A protein and the small-molecule ligand that binds it are described below.
Small molecule (SMILES): COc1c(C)c2c(c(O)c1C/C=C(\C)CCC(=O)O)C(=O)OC2

Binding-site contacts:
Ligand atom O2 contacts residue ILE178 of chain 2.A at 3.6 Å.
Ligand atom C7 contacts residue IMP1 of chain 2.C at 3.4 Å.
Ligand atom C1 contacts residue IMP1 of chain 2.C at 3.6 Å.
Ligand atom C2 contacts residue GLY268 of chain 2.A at 4.0 Å.
Ligand atom C7 contacts residue ASN156 of chain 2.A at 3.7 Å.
Ligand atom C8 contacts residue SER129 of chain 2.A at 4.0 Å.
Ligand atom C14 contacts residue IMP1 of chain 2.C at 3.7 Å.
Ligand atom C9 contacts residue GLY268 of chain 2.A at 3.9 Å.
Ligand atom C12 contacts residue SER128 of chain 2.A at 4.0 Å.
Ligand atom O1 contacts residue THR186 of chain 2.A at 2.8 Å (h-bond).
Ligand atom C15 contacts residue SER129 of chain 2.A at 3.6 Å.
Ligand atom O2 contacts residue GLY179 of chain 2.A at 3.4 Å (h-bond).
Ligand atom O1 contacts residue CYS184 of chain 2.A at 3.7 Å.
Ligand atom O6 contacts residue SER129 of chain 2.A at 3.0 Å (h-bond).
Ligand atom O4 contacts residue IMP1 of chain 2.C at 3.0 Å.
Ligand atom O4 contacts residue SER129 of chain 2.A at 3.9 Å.
Ligand atom O4 contacts residue THR186 of chain 2.A at 3.7 Å.
Ligand atom O1 contacts residue IMP1 of chain 2.C at 3.5 Å.
Ligand atom C10 contacts residue GLY177 of chain 2.A at 3.0 Å.
Ligand atom C8 contacts residue ASP127 of chain 2.A at 3.8 Å.
Ligand atom C7 contacts residue SER128 of chain 2.A at 3.7 Å.
Ligand atom C12 contacts residue IMP1 of chain 2.C at 3.7 Å.
Ligand atom O2 contacts residue GLY177 of chain 2.A at 3.2 Å (h-bond).
Ligand atom C9 contacts residue MET267 of chain 2.A at 3.3 Å (hydrophobic).
Ligand atom C11 contacts residue SER129 of chain 2.A at 3.8 Å.
Ligand atom C17 contacts residue IMP1 of chain 2.C at 3.7 Å.
Ligand atom C8 contacts residue SER128 of chain 2.A at 3.9 Å.
Ligand atom C10 contacts residue ASN156 of chain 2.A at 3.5 Å.
Ligand atom C16 contacts residue SER129 of chain 2.A at 3.6 Å.
Ligand atom O6 contacts residue SER128 of chain 2.A at 3.5 Å.
Ligand atom O5 contacts residue SER129 of chain 2.A at 2.7 Å (h-bond).
Ligand atom C6 contacts residue SER129 of chain 2.A at 3.4 Å.
Ligand atom C15 contacts residue IMP1 of chain 2.C at 3.3 Å.
Ligand atom C10 contacts residue IMP1 of chain 2.C at 3.9 Å.
Ligand atom C17 contacts residue GLY268 of chain 2.A at 3.7 Å.
Ligand atom C1 contacts residue THR186 of chain 2.A at 3.9 Å.
Ligand atom C11 contacts residue IMP1 of chain 2.C at 3.9 Å.
Ligand atom C1 contacts residue GLY179 of chain 2.A at 3.9 Å.
Ligand atom C16 contacts residue IMP1 of chain 2.C at 3.4 Å.
Ligand atom O1 contacts residue GLY179 of chain 2.A at 3.6 Å (h-bond).

Sequence of chain 2.A:
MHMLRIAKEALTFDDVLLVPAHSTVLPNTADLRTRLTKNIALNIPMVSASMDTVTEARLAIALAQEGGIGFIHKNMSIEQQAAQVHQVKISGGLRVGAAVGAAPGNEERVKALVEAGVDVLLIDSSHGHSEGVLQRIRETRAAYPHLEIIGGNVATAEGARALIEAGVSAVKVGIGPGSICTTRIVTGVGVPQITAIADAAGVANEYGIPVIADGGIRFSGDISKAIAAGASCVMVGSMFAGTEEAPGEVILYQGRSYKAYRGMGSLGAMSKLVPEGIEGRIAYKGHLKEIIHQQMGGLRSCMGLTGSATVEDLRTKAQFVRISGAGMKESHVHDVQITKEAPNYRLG